Binding-site contacts:
Ligand atom C24 contacts residue SER204 of chain 1.A at 3.5 Å.
Ligand atom C03 contacts residue TYR67 of chain 1.A at 3.7 Å (hydrophobic).
Ligand atom O18 contacts residue SER207 of chain 1.A at 3.0 Å (h-bond).
Ligand atom C16 contacts residue THR206 of chain 1.A at 3.5 Å.
Ligand atom C12 contacts residue ZN1 of chain 1.D at 2.9 Å.
Ligand atom O18 contacts residue ARG205 of chain 1.A at 2.8 Å (salt-bridge).
Ligand atom C10 contacts residue ZN1 of chain 1.D at 2.9 Å.
Ligand atom C22 contacts residue ARG205 of chain 1.A at 3.3 Å.
Ligand atom O17 contacts residue THR206 of chain 1.A at 2.8 Å (h-bond).
Ligand atom C20 contacts residue ARG205 of chain 1.A at 3.7 Å.
Ligand atom C07 contacts residue TYR67 of chain 1.A at 3.5 Å (hydrophobic).
Ligand atom N14 contacts residue ARG205 of chain 1.A at 3.5 Å (salt-bridge).
Ligand atom O18 contacts residue THR206 of chain 1.A at 3.0 Å (h-bond).
Ligand atom C10 contacts residue TYR67 of chain 1.A at 3.6 Å (hydrophobic).
Ligand atom CL1 contacts residue TYR67 of chain 1.A at 3.8 Å.
Ligand atom C02 contacts residue PHE62 of chain 1.A at 3.7 Å (hydrophobic).
Ligand atom CL1 contacts residue ARG205 of chain 1.A at 3.6 Å.
Ligand atom N23 contacts residue ARG205 of chain 1.A at 3.6 Å.
Ligand atom C09 contacts residue ZN1 of chain 1.D at 3.3 Å.
Ligand atom C09 contacts residue ARG205 of chain 1.A at 3.8 Å.
Ligand atom CL1 contacts residue HIS240 of chain 1.A at 3.4 Å.
Ligand atom N08 contacts residue TYR67 of chain 1.A at 3.6 Å.
Ligand atom O11 contacts residue TYR67 of chain 1.A at 3.7 Å.
Ligand atom C09 contacts residue TYR67 of chain 1.A at 3.7 Å (hydrophobic).
Ligand atom C22 contacts residue SER204 of chain 1.A at 3.6 Å.
Ligand atom C24 contacts residue ARG205 of chain 1.A at 3.8 Å.
Ligand atom C25 contacts residue SER204 of chain 1.A at 3.8 Å.
Ligand atom O11 contacts residue GLY209 of chain 1.A at 3.7 Å.
Ligand atom N23 contacts residue SER204 of chain 1.A at 2.8 Å (h-bond).
Ligand atom O13 contacts residue ZN1 of chain 1.D at 2.0 Å.
Ligand atom C21 contacts residue ARG205 of chain 1.A at 3.4 Å.
Ligand atom O11 contacts residue ZN1 of chain 1.D at 1.9 Å.
Ligand atom C05 contacts residue TYR67 of chain 1.A at 3.5 Å (hydrophobic).
Ligand atom C04 contacts residue TYR67 of chain 1.A at 3.6 Å (hydrophobic).
Ligand atom O17 contacts residue SER207 of chain 1.A at 3.8 Å.
Ligand atom N08 contacts residue ARG205 of chain 1.A at 3.5 Å.
Ligand atom C25 contacts residue ARG205 of chain 1.A at 3.8 Å.
Ligand atom C10 contacts residue GLY209 of chain 1.A at 3.8 Å.
Ligand atom C16 contacts residue ARG205 of chain 1.A at 3.7 Å.
Ligand atom C16 contacts residue SER207 of chain 1.A at 3.7 Å.

A protein and the small-molecule ligand that binds it are described below.
Small molecule (SMILES): O=C(N[C@H](Cc1c[nH]c2ccccc12)C(=O)O)c1nc(Cl)c2ccccc2c1O

Sequence of chain 1.A:
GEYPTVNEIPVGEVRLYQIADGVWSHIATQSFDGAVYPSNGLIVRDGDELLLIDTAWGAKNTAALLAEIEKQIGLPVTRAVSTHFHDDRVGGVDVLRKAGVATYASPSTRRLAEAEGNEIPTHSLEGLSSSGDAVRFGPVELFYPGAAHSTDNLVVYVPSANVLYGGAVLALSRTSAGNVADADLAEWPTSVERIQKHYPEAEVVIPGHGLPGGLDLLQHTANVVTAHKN